Binding-site contacts:
Ligand atom C5 contacts residue TYR135 of chain 1.E at 4.3 Å (hydrophobic).
Ligand atom C2 contacts residue ASP290 of chain 1.E at 4.2 Å.
Ligand atom N2 contacts residue ASP290 of chain 1.E at 3.3 Å (salt-bridge).
Ligand atom C2 contacts residue ASN118 of chain 1.E at 2.5 Å.
Ligand atom O5 contacts residue TYR135 of chain 1.E at 4.4 Å.
Ligand atom C5 contacts residue ASN118 of chain 1.E at 3.6 Å.
Ligand atom C3 contacts residue ASP290 of chain 1.E at 3.9 Å.
Ligand atom C8 contacts residue ASP290 of chain 1.E at 3.8 Å.
Ligand atom C4 contacts residue ASN118 of chain 1.E at 4.2 Å.
Ligand atom C3 contacts residue ASN118 of chain 1.E at 3.8 Å.
Ligand atom C7 contacts residue ASP290 of chain 1.E at 4.0 Å.
Ligand atom C8 contacts residue LEU137 of chain 1.E at 4.4 Å (hydrophobic).
Ligand atom C8 contacts residue VAL104 of chain 1.E at 3.9 Å (hydrophobic).
Ligand atom C7 contacts residue ASN118 of chain 1.E at 3.4 Å.
Ligand atom C1 contacts residue TYR135 of chain 1.E at 4.0 Å (hydrophobic).
Ligand atom C2 contacts residue TYR135 of chain 1.E at 4.5 Å (hydrophobic).
Ligand atom C8 contacts residue ASN118 of chain 1.E at 4.5 Å.
Ligand atom C3 contacts residue TYR135 of chain 1.E at 4.2 Å (hydrophobic).
Ligand atom O4 contacts residue TYR135 of chain 1.E at 4.4 Å.
Ligand atom O7 contacts residue ASN118 of chain 1.E at 3.5 Å (h-bond).
Ligand atom N2 contacts residue LEU137 of chain 1.E at 4.5 Å.
Ligand atom N2 contacts residue ASN118 of chain 1.E at 2.9 Å (h-bond).
Ligand atom C1 contacts residue ASN118 of chain 1.E at 1.4 Å.
Ligand atom O3 contacts residue ASP290 of chain 1.E at 3.6 Å.
Ligand atom O5 contacts residue ASN118 of chain 1.E at 2.4 Å (h-bond).

Sequence of chain 1.E:
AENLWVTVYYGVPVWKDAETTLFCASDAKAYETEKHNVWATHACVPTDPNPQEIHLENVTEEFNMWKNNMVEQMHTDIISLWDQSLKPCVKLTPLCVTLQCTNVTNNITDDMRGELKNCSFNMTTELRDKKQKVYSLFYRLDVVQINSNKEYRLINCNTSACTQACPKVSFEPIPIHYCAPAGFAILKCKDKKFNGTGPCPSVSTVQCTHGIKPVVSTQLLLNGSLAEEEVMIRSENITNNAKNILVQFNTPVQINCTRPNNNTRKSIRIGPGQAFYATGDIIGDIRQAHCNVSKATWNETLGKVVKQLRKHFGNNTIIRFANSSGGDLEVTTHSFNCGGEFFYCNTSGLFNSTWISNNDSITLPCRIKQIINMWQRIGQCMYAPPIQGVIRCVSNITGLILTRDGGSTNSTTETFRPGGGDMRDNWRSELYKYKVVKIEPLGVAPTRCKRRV

This protein binds this small molecule.
Small molecule (SMILES): CC(=O)N[C@H]1[C@H](O[C@H]2[C@H](O)[C@@H](NC(C)=O)CO[C@@H]2CO)O[C@H](CO)[C@@H](O)[C@@H]1O